Sequence of chain 1.A:
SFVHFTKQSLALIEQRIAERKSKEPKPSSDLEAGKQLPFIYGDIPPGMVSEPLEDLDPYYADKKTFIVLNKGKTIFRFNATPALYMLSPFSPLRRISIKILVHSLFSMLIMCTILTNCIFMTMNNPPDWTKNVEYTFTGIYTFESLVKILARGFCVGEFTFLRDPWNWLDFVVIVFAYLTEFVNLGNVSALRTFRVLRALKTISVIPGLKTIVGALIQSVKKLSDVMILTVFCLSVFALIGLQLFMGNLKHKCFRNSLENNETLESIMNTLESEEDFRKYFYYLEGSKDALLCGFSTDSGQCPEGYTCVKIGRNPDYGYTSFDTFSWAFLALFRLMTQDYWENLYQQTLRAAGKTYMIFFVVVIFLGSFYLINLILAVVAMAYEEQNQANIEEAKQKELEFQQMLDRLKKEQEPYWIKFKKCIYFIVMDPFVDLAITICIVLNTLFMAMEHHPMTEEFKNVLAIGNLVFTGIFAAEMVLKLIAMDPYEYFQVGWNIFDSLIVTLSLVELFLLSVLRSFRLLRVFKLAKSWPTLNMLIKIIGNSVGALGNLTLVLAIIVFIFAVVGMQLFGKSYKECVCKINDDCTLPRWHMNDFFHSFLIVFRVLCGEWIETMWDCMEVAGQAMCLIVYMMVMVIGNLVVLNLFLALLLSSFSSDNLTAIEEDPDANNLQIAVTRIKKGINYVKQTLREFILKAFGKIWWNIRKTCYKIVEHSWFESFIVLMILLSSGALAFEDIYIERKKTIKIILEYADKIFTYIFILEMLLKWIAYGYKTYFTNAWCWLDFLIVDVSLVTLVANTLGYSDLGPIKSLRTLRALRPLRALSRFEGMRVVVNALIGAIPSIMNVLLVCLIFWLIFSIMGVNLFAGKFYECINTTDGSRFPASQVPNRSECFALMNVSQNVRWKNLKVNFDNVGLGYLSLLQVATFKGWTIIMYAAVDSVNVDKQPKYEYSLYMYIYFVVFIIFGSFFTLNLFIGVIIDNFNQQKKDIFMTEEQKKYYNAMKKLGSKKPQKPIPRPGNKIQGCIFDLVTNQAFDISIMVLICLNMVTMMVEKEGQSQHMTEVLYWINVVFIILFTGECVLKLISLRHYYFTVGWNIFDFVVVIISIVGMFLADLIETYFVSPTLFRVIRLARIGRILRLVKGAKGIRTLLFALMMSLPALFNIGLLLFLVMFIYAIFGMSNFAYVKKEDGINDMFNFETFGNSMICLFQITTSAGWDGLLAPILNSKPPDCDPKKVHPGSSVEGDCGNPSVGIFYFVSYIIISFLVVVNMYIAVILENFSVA

Binding-site contacts:
Ligand atom C5 contacts residue ASN1375 of chain 1.A at 3.7 Å.
Ligand atom C2 contacts residue ASN1375 of chain 1.A at 2.5 Å.
Ligand atom C7 contacts residue ASN1375 of chain 1.A at 3.8 Å.
Ligand atom O7 contacts residue ASN1375 of chain 1.A at 3.3 Å (h-bond).
Ligand atom C1 contacts residue ASN1375 of chain 1.A at 1.4 Å.
Ligand atom N2 contacts residue ASN1375 of chain 1.A at 3.5 Å (h-bond).
Ligand atom C4 contacts residue ASN1375 of chain 1.A at 4.2 Å.
Ligand atom O5 contacts residue ASN1375 of chain 1.A at 2.4 Å (h-bond).
Ligand atom C3 contacts residue ASN1375 of chain 1.A at 3.4 Å.
Ligand atom O3 contacts residue ASN1375 of chain 1.A at 3.3 Å (h-bond).

This small molecule binds to this protein.
Small molecule (SMILES): CC(=O)N[C@@H]1[C@@H](O)[C@H](O)[C@@H](CO)O[C@H]1O